Sequence of chain 1.A:
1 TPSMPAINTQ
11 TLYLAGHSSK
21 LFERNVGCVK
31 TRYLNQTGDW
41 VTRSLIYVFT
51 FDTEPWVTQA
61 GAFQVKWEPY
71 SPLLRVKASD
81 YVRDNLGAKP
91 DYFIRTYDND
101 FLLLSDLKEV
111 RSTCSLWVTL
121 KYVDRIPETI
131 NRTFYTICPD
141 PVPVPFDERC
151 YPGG

This protein binds this small molecule.
Small molecule (SMILES): CC(=O)N[C@@H]1[C@@H](O)[C@H](O)[C@@H](CO)O[C@H]1O

Binding-site contacts:
Ligand atom C8 contacts residue THR37 of chain 1.A at 3.6 Å.
Ligand atom C5 contacts residue THR42 of chain 1.A at 4.2 Å.
Ligand atom C3 contacts residue ASN35 of chain 1.A at 3.7 Å.
Ligand atom O7 contacts residue ASN35 of chain 1.A at 3.4 Å (h-bond).
Ligand atom O7 contacts residue THR37 of chain 1.A at 3.2 Å.
Ligand atom C1 contacts residue THR42 of chain 1.A at 4.5 Å.
Ligand atom C8 contacts residue ASN35 of chain 1.A at 4.1 Å.
Ligand atom C7 contacts residue ASN35 of chain 1.A at 3.3 Å.
Ligand atom C1 contacts residue ASN35 of chain 1.A at 1.4 Å.
Ligand atom C6 contacts residue LEU34 of chain 1.A at 4.5 Å (hydrophobic).
Ligand atom C6 contacts residue THR42 of chain 1.A at 4.2 Å.
Ligand atom C2 contacts residue ASN35 of chain 1.A at 2.4 Å.
Ligand atom N2 contacts residue ASN35 of chain 1.A at 2.9 Å (h-bond).
Ligand atom C5 contacts residue ASN35 of chain 1.A at 3.7 Å.
Ligand atom O5 contacts residue ASN35 of chain 1.A at 2.4 Å (h-bond).
Ligand atom C4 contacts residue ASN35 of chain 1.A at 4.2 Å.
Ligand atom O5 contacts residue THR42 of chain 1.A at 4.1 Å.
Ligand atom C7 contacts residue THR37 of chain 1.A at 3.8 Å.